Sequence of chain 1.B:
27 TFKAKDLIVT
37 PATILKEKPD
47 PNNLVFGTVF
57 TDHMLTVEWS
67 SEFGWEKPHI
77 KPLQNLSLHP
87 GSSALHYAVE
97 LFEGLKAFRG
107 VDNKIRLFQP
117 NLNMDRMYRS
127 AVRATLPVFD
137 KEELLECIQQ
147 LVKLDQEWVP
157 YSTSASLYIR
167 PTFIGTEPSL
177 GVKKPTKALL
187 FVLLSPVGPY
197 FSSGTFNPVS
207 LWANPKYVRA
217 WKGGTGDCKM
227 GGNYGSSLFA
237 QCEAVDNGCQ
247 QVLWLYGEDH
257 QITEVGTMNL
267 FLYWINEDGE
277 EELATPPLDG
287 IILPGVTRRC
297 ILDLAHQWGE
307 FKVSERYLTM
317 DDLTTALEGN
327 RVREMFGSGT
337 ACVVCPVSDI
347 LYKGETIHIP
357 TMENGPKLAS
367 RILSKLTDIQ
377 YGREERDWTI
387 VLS

Binding-site contacts:
Ligand atom CL1 contacts residue PHE52 of chain 1.B at 3.6 Å.
Ligand atom F31 contacts residue VAL178 of chain 1.A at 3.0 Å.
Ligand atom C5 contacts residue PHE52 of chain 1.B at 3.5 Å (hydrophobic).
Ligand atom C20 contacts residue ARG166 of chain 1.B at 3.3 Å.
Ligand atom F29 contacts residue GLN246 of chain 1.B at 3.4 Å.
Ligand atom C10 contacts residue PHE52 of chain 1.B at 3.4 Å (hydrophobic).
Ligand atom F31 contacts residue GLN237 of chain 1.B at 3.3 Å.
Ligand atom F30 contacts residue GLN237 of chain 1.B at 3.3 Å.
Ligand atom C6 contacts residue ALA337 of chain 1.B at 3.4 Å (hydrophobic).
Ligand atom F30 contacts residue GLN247 of chain 1.B at 3.4 Å.
Ligand atom O25 contacts residue GLY177 of chain 1.A at 3.4 Å.
Ligand atom C7 contacts residue TYR196 of chain 1.B at 3.7 Å (hydrophobic).
Ligand atom C6 contacts residue PHE52 of chain 1.B at 3.5 Å (hydrophobic).
Ligand atom C8 contacts residue PHE52 of chain 1.B at 3.5 Å (hydrophobic).
Ligand atom C18 contacts residue THR263 of chain 1.B at 3.6 Å.
Ligand atom C26 contacts residue VAL178 of chain 1.A at 3.3 Å (hydrophobic).
Ligand atom C4 contacts residue PHE52 of chain 1.B at 3.5 Å (hydrophobic).
Ligand atom C4 contacts residue ALA337 of chain 1.B at 3.6 Å (hydrophobic).
Ligand atom C20 contacts residue TYR93 of chain 1.A at 3.2 Å (hydrophobic).
Ligand atom CL1 contacts residue ALA337 of chain 1.B at 3.6 Å.
Ligand atom CL1 contacts residue TYR164 of chain 1.B at 3.5 Å.
Ligand atom C8 contacts residue TYR196 of chain 1.B at 3.4 Å (hydrophobic).
Ligand atom C1 contacts residue ALA337 of chain 1.B at 3.6 Å (hydrophobic).
Ligand atom C17 contacts residue PHE98 of chain 1.B at 3.7 Å (hydrophobic).
Ligand atom O25 contacts residue PHE52 of chain 1.B at 3.7 Å.
Ligand atom O23 contacts residue THR263 of chain 1.B at 3.1 Å (h-bond).
Ligand atom C16 contacts residue VAL178 of chain 1.A at 3.6 Å (hydrophobic).
Ligand atom F29 contacts residue GLN247 of chain 1.B at 3.3 Å.
Ligand atom O25 contacts residue VAL178 of chain 1.A at 2.8 Å (h-bond).
Ligand atom F29 contacts residue GLN237 of chain 1.B at 3.0 Å.
Ligand atom C5 contacts residue ALA337 of chain 1.B at 3.4 Å (hydrophobic).
Ligand atom N22 contacts residue GLN247 of chain 1.B at 3.4 Å (h-bond).
Ligand atom C24 contacts residue VAL178 of chain 1.A at 3.6 Å (hydrophobic).
Ligand atom C28 contacts residue GLN237 of chain 1.B at 3.5 Å.
Ligand atom O23 contacts residue ALA337 of chain 1.B at 3.4 Å.
Ligand atom C17 contacts residue TYR230 of chain 1.B at 3.7 Å (hydrophobic).
Ligand atom C20 contacts residue PHE52 of chain 1.B at 3.4 Å (hydrophobic).
Ligand atom C15 contacts residue ARG166 of chain 1.B at 3.7 Å.
Ligand atom C20 contacts residue LEU176 of chain 1.A at 3.5 Å (hydrophobic).
Ligand atom C9 contacts residue PHE52 of chain 1.B at 3.4 Å (hydrophobic).

This protein binds this small molecule.
Small molecule (SMILES): Cc1ccccc1Oc1cc(N2C(=O)CC(C(F)(F)F)=NC2=O)c2ccccc2c1Cl

Sequence of chain 1.A:
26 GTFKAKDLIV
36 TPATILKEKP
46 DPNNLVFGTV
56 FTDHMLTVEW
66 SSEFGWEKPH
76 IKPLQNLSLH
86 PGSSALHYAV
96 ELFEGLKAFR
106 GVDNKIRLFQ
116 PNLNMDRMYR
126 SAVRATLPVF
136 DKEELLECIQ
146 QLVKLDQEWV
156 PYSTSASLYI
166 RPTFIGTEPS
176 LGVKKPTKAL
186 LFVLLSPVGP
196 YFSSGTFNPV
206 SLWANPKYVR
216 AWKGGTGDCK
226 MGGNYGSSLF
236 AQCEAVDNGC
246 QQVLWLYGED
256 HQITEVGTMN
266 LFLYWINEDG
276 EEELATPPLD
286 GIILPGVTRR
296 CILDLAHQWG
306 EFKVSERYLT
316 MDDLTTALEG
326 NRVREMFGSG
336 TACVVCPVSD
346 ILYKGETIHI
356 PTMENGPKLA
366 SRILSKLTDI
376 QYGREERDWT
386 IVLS